Binding-site contacts:
Ligand atom N2 contacts residue GLU373 of chain 1.A at 3.2 Å (salt-bridge).
Ligand atom C4 contacts residue TRP420 of chain 1.A at 4.0 Å (hydrophobic).
Ligand atom C5 contacts residue GLU373 of chain 1.A at 3.5 Å.
Ligand atom O3 contacts residue TRP420 of chain 1.A at 3.8 Å.
Ligand atom C3 contacts residue TRP428 of chain 1.A at 3.8 Å (hydrophobic).
Ligand atom N contacts residue ASN315 of chain 1.A at 4.2 Å.
Ligand atom C2 contacts residue GLU188 of chain 1.A at 3.5 Å.
Ligand atom N2 contacts residue TYR317 of chain 1.A at 3.6 Å (h-bond).
Ligand atom O4 contacts residue TRP428 of chain 1.A at 3.7 Å.
Ligand atom C6 contacts residue TRP346 of chain 1.A at 4.0 Å (hydrophobic).
Ligand atom C5 contacts residue TYR317 of chain 1.A at 3.4 Å (hydrophobic).
Ligand atom C6 contacts residue PHE436 of chain 1.A at 3.6 Å (hydrophobic).
Ligand atom C2 contacts residue ASN187 of chain 1.A at 3.8 Å.
Ligand atom C2 contacts residue GLU373 of chain 1.A at 3.1 Å.
Ligand atom N contacts residue TYR317 of chain 1.A at 3.9 Å.
Ligand atom O3 contacts residue GLN42 of chain 1.A at 2.7 Å (h-bond).
Ligand atom C6 contacts residue TYR317 of chain 1.A at 3.8 Å (hydrophobic).
Ligand atom C3 contacts residue HIS143 of chain 1.A at 3.7 Å.
Ligand atom C2 contacts residue HIS143 of chain 1.A at 3.7 Å.
Ligand atom C4 contacts residue GLN42 of chain 1.A at 4.2 Å.
Ligand atom C4 contacts residue TRP428 of chain 1.A at 3.8 Å (hydrophobic).
Ligand atom O4 contacts residue GLU427 of chain 1.A at 2.5 Å (salt-bridge).
Ligand atom C3 contacts residue TRP420 of chain 1.A at 3.7 Å (hydrophobic).
Ligand atom C6 contacts residue TRP420 of chain 1.A at 4.1 Å (hydrophobic).
Ligand atom C5 contacts residue GLU427 of chain 1.A at 4.1 Å.
Ligand atom N contacts residue GLU188 of chain 1.A at 2.8 Å (salt-bridge).
Ligand atom O3 contacts residue TRP428 of chain 1.A at 2.8 Å (h-bond).
Ligand atom O3 contacts residue HIS143 of chain 1.A at 2.8 Å (h-bond).
Ligand atom C4 contacts residue GLU427 of chain 1.A at 3.6 Å.
Ligand atom C3 contacts residue GLU373 of chain 1.A at 3.6 Å.
Ligand atom N2 contacts residue GLU188 of chain 1.A at 3.7 Å.
Ligand atom O6 contacts residue GLU427 of chain 1.A at 2.7 Å (salt-bridge).
Ligand atom O6 contacts residue TRP346 of chain 1.A at 3.3 Å.
Ligand atom C6 contacts residue GLU427 of chain 1.A at 3.5 Å.
Ligand atom O4 contacts residue TRP420 of chain 1.A at 3.2 Å (h-bond).
Ligand atom C3 contacts residue GLN42 of chain 1.A at 3.8 Å.
Ligand atom N contacts residue GLU373 of chain 1.A at 2.5 Å (salt-bridge).
Ligand atom C5 contacts residue TRP420 of chain 1.A at 3.9 Å (hydrophobic).
Ligand atom O6 contacts residue PHE436 of chain 1.A at 4.1 Å.
Ligand atom O4 contacts residue GLN42 of chain 1.A at 3.1 Å (h-bond).

Sequence of chain 1.A:
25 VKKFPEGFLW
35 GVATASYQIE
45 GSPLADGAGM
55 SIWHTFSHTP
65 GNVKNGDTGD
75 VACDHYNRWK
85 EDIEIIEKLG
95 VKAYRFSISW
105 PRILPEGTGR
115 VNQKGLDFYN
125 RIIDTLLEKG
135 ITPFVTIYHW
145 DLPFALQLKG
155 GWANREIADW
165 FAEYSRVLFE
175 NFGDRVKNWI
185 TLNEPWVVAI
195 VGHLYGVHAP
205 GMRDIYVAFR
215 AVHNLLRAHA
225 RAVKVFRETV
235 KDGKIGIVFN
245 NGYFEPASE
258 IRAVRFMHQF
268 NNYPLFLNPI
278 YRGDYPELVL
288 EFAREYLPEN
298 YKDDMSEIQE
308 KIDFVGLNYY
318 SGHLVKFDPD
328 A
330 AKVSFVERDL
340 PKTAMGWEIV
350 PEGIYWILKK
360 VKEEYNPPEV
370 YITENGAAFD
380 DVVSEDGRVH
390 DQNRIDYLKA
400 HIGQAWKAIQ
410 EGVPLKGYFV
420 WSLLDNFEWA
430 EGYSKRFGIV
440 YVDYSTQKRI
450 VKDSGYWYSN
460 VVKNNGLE

This protein binds this small molecule.
Small molecule (SMILES): OC[C@H]1NNC[C@@H](O)[C@@H]1O